This small molecule binds to this protein.
Small molecule (SMILES): CC(=O)N[C@H]1[C@H](O[C@H]2[C@H](O)[C@@H](NC(C)=O)CO[C@@H]2CO)O[C@H](CO)[C@@H](O[C@@H]2O[C@H](CO)[C@@H](O)[C@H](O)[C@@H]2O)[C@@H]1O

Binding-site contacts:
Ligand atom C2 contacts residue ARG13 of chain 1.A at 4.4 Å.
Ligand atom C4 contacts residue ASN59 of chain 1.A at 4.2 Å.
Ligand atom C3 contacts residue ASN59 of chain 1.A at 3.7 Å.
Ligand atom N2 contacts residue ARG13 of chain 1.A at 4.4 Å.
Ligand atom C5 contacts residue ASN59 of chain 1.A at 3.6 Å.
Ligand atom C6 contacts residue ARG13 of chain 1.A at 4.2 Å.
Ligand atom O6 contacts residue ARG13 of chain 1.A at 4.1 Å.
Ligand atom N2 contacts residue ASN59 of chain 1.A at 2.8 Å (h-bond).
Ligand atom C1 contacts residue ARG13 of chain 1.A at 3.3 Å.
Ligand atom O6 contacts residue LYS2 of chain 1.A at 3.5 Å (salt-bridge).
Ligand atom C4 contacts residue ARG13 of chain 1.A at 4.3 Å.
Ligand atom C1 contacts residue ASN59 of chain 1.A at 1.4 Å.
Ligand atom O5 contacts residue ASN59 of chain 1.A at 2.3 Å (h-bond).
Ligand atom C3 contacts residue ARG13 of chain 1.A at 4.5 Å.
Ligand atom O5 contacts residue ARG13 of chain 1.A at 3.5 Å (salt-bridge).
Ligand atom C7 contacts residue ASN59 of chain 1.A at 3.7 Å.
Ligand atom C2 contacts residue ASN59 of chain 1.A at 2.3 Å.
Ligand atom C5 contacts residue ARG13 of chain 1.A at 3.3 Å.
Ligand atom C8 contacts residue ASN59 of chain 1.A at 4.0 Å.
Ligand atom C7 contacts residue ARG13 of chain 1.A at 4.3 Å.
Ligand atom C8 contacts residue ARG13 of chain 1.A at 3.6 Å.

Sequence of chain 1.A:
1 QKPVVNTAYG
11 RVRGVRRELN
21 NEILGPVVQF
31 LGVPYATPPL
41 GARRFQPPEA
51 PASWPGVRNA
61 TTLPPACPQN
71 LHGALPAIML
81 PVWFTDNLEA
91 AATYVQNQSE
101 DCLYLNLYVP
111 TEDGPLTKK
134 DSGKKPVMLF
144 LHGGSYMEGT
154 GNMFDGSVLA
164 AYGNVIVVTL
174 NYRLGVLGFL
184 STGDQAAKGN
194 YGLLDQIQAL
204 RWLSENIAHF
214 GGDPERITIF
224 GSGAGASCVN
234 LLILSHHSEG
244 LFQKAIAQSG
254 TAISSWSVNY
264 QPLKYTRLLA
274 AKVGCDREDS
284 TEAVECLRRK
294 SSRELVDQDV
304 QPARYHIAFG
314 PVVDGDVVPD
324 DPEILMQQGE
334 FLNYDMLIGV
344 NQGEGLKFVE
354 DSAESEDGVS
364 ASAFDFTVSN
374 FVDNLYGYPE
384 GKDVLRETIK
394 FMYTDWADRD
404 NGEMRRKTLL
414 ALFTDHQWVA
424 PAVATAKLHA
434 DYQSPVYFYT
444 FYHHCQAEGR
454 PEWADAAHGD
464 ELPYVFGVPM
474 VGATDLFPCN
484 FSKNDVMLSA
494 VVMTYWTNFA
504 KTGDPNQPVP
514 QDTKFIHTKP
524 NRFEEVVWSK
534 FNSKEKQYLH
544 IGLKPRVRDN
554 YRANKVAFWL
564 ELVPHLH